Binding-site contacts:
Ligand atom C14 contacts residue LEU6 of chain 1.B at 3.5 Å (hydrophobic).
Ligand atom C10 contacts residue LEU56 of chain 1.B at 4.4 Å (hydrophobic).
Ligand atom C14 contacts residue GLY75 of chain 1.B at 4.5 Å.
Ligand atom C6 contacts residue THR74 of chain 1.B at 3.8 Å.
Ligand atom SAH contacts residue ASP54 of chain 1.B at 3.7 Å.
Ligand atom C5 contacts residue GLY75 of chain 1.B at 3.9 Å.
Ligand atom SAH contacts residue LEU56 of chain 1.B at 3.8 Å.
Ligand atom C7 contacts residue TYR71 of chain 1.B at 3.7 Å (hydrophobic).
Ligand atom C13 contacts residue ASP54 of chain 1.B at 3.8 Å.
Ligand atom C14 contacts residue LYS5 of chain 1.B at 3.8 Å.
Ligand atom C6 contacts residue TYR71 of chain 1.B at 3.9 Å (hydrophobic).
Ligand atom C14 contacts residue LEU56 of chain 1.B at 3.9 Å (hydrophobic).
Ligand atom C12 contacts residue LEU56 of chain 1.B at 4.0 Å (hydrophobic).
Ligand atom C13 contacts residue LEU56 of chain 1.B at 3.6 Å (hydrophobic).
Ligand atom SAH contacts residue TYR40 of chain 1.B at 4.3 Å.
Ligand atom C13 contacts residue LYS5 of chain 1.B at 4.4 Å.
Ligand atom C5 contacts residue LYS5 of chain 1.B at 4.1 Å.
Ligand atom C9 contacts residue ARG41 of chain 1.B at 4.2 Å.
Ligand atom C8 contacts residue TYR71 of chain 1.B at 4.2 Å (hydrophobic).
Ligand atom C14 contacts residue ASP54 of chain 1.B at 4.2 Å.
Ligand atom C11 contacts residue TYR71 of chain 1.B at 4.3 Å (hydrophobic).
Ligand atom C13 contacts residue LEU6 of chain 1.B at 3.8 Å (hydrophobic).
Ligand atom SAH contacts residue CYS39 of chain 1.B at 2.0 Å (h-bond).
Ligand atom C9 contacts residue CYS39 of chain 1.B at 3.2 Å (hydrophobic).
Ligand atom C5 contacts residue TYR71 of chain 1.B at 3.6 Å (hydrophobic).
Ligand atom C13 contacts residue ILE55 of chain 1.B at 4.3 Å (hydrophobic).
Ligand atom C14 contacts residue VAL7 of chain 1.B at 3.7 Å (hydrophobic).
Ligand atom C5 contacts residue THR74 of chain 1.B at 4.1 Å.
Ligand atom C12 contacts residue CYS39 of chain 1.B at 4.4 Å (hydrophobic).
Ligand atom C5 contacts residue VAL7 of chain 1.B at 3.8 Å (hydrophobic).
Ligand atom C10 contacts residue CYS39 of chain 1.B at 3.1 Å (hydrophobic).
Ligand atom SAH contacts residue ILE55 of chain 1.B at 3.6 Å (h-bond).

The protein below binds the small molecule below.
Small molecule (SMILES): Sc1cccc2ccccc12

Sequence of chain 1.B:
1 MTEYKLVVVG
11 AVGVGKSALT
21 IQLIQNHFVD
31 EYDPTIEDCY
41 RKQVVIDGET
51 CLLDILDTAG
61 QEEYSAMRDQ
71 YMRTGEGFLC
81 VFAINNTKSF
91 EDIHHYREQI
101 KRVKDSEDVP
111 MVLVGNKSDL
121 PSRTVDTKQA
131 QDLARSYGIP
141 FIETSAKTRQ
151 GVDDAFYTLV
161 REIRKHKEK